Binding-site contacts:
Ligand atom C14 contacts residue LEU111 of chain 1.K at 3.7 Å (hydrophobic).
Ligand atom N16 contacts residue ASP112 of chain 1.K at 3.4 Å.
Ligand atom N16 contacts residue LEU111 of chain 1.K at 3.6 Å (h-bond).
Ligand atom C24 contacts residue GLY114 of chain 1.K at 3.7 Å.
Ligand atom C21 contacts residue ASP112 of chain 1.K at 3.5 Å.
Ligand atom C12 contacts residue LEU163 of chain 1.K at 3.6 Å (hydrophobic).
Ligand atom N15 contacts residue GLU109 of chain 1.K at 3.7 Å.
Ligand atom N15 contacts residue LEU111 of chain 1.K at 2.8 Å (h-bond).
Ligand atom C17 contacts residue LEU40 of chain 1.K at 3.7 Å (hydrophobic).
Ligand atom C25 contacts residue GLY114 of chain 1.K at 3.8 Å.
Ligand atom C13 contacts residue LEU163 of chain 1.K at 3.3 Å (hydrophobic).
Ligand atom C10 contacts residue ALA61 of chain 1.K at 3.7 Å (hydrophobic).
Ligand atom N16 contacts residue LEU40 of chain 1.K at 3.5 Å.
Ligand atom C8 contacts residue ASN161 of chain 1.K at 3.2 Å.
Ligand atom N15 contacts residue CYS110 of chain 1.K at 3.8 Å.
Ligand atom C20 contacts residue LEU111 of chain 1.K at 3.3 Å (hydrophobic).
Ligand atom C17 contacts residue CYS110 of chain 1.K at 3.6 Å (hydrophobic).
Ligand atom O26 contacts residue LYS63 of chain 1.K at 3.0 Å (salt-bridge).
Ligand atom N7 contacts residue ASP177 of chain 1.K at 3.0 Å (salt-bridge).
Ligand atom C21 contacts residue LEU111 of chain 1.K at 3.5 Å (hydrophobic).
Ligand atom N1 contacts residue LEU163 of chain 1.K at 3.8 Å.
Ligand atom C21 contacts residue LEU40 of chain 1.K at 3.8 Å (hydrophobic).
Ligand atom C6 contacts residue ASP177 of chain 1.K at 3.6 Å.
Ligand atom N7 contacts residue GLY43 of chain 1.K at 3.5 Å.
Ligand atom C19 contacts residue LEU111 of chain 1.K at 3.1 Å (hydrophobic).
Ligand atom C18 contacts residue LEU111 of chain 1.K at 3.1 Å (hydrophobic).
Ligand atom C4 contacts residue THR176 of chain 1.K at 3.6 Å.
Ligand atom C3 contacts residue THR176 of chain 1.K at 3.7 Å.
Ligand atom C10 contacts residue LEU111 of chain 1.K at 3.5 Å (hydrophobic).
Ligand atom C10 contacts residue GLU109 of chain 1.K at 3.1 Å.
Ligand atom C17 contacts residue ASP112 of chain 1.K at 3.9 Å.
Ligand atom O26 contacts residue ASP177 of chain 1.K at 3.4 Å.
Ligand atom C22 contacts residue ASP112 of chain 1.K at 3.8 Å.
Ligand atom C2 contacts residue LEU163 of chain 1.K at 3.9 Å (hydrophobic).
Ligand atom C4 contacts residue VAL48 of chain 1.K at 3.8 Å (hydrophobic).
Ligand atom C14 contacts residue LEU163 of chain 1.K at 3.9 Å (hydrophobic).
Ligand atom C8 contacts residue ASP177 of chain 1.K at 3.5 Å.
Ligand atom C8 contacts residue LEU42 of chain 1.K at 3.7 Å (hydrophobic).
Ligand atom C3 contacts residue MET108 of chain 1.K at 3.8 Å (hydrophobic).
Ligand atom C17 contacts residue LEU111 of chain 1.K at 3.4 Å (hydrophobic).

Sequence of chain 1.K:
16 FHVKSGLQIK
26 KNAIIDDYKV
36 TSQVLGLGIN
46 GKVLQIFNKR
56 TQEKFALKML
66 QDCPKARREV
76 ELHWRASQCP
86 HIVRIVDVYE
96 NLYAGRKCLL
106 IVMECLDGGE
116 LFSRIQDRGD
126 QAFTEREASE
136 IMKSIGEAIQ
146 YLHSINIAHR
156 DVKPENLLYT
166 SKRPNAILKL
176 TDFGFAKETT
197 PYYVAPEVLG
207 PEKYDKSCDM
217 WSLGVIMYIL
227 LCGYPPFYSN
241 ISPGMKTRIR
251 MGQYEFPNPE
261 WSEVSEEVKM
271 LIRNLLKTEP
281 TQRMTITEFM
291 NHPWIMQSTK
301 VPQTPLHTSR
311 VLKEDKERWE

The small molecule below binds the protein below.
Small molecule (SMILES): O=C1NCCc2[nH]c(-c3ccnc(-c4cnc5ccccc5c4)c3)cc21